Binding-site contacts:
Ligand atom N2 contacts residue MET351 of chain 1.I at 4.2 Å.
Ligand atom C5 contacts residue ASN364 of chain 1.I at 3.7 Å.
Ligand atom C8 contacts residue THR350 of chain 1.I at 3.8 Å.
Ligand atom C1 contacts residue ASN364 of chain 1.I at 1.4 Å.
Ligand atom C2 contacts residue ASN364 of chain 1.I at 2.4 Å.
Ligand atom C7 contacts residue MET351 of chain 1.I at 4.2 Å (hydrophobic).
Ligand atom C1 contacts residue THR366 of chain 1.I at 4.0 Å.
Ligand atom O7 contacts residue ASN364 of chain 1.I at 3.8 Å.
Ligand atom O5 contacts residue THR366 of chain 1.I at 4.0 Å.
Ligand atom N2 contacts residue ASN364 of chain 1.I at 2.9 Å (h-bond).
Ligand atom C8 contacts residue MET351 of chain 1.I at 3.3 Å (hydrophobic).
Ligand atom C5 contacts residue THR366 of chain 1.I at 3.9 Å.
Ligand atom C3 contacts residue ASN364 of chain 1.I at 3.8 Å.
Ligand atom O5 contacts residue ASN364 of chain 1.I at 2.4 Å (h-bond).
Ligand atom C4 contacts residue ASN364 of chain 1.I at 4.2 Å.
Ligand atom C7 contacts residue ASN364 of chain 1.I at 3.5 Å.
Ligand atom C8 contacts residue NAG1 of chain 1.ZB at 3.7 Å.

The small molecule below binds the protein below.
Small molecule (SMILES): CC(=O)N[C@H]1[C@H](O[C@H]2[C@H](O)[C@@H](NC(C)=O)CO[C@@H]2CO)O[C@H](CO)[C@@H](O)[C@@H]1O

Sequence of chain 1.I:
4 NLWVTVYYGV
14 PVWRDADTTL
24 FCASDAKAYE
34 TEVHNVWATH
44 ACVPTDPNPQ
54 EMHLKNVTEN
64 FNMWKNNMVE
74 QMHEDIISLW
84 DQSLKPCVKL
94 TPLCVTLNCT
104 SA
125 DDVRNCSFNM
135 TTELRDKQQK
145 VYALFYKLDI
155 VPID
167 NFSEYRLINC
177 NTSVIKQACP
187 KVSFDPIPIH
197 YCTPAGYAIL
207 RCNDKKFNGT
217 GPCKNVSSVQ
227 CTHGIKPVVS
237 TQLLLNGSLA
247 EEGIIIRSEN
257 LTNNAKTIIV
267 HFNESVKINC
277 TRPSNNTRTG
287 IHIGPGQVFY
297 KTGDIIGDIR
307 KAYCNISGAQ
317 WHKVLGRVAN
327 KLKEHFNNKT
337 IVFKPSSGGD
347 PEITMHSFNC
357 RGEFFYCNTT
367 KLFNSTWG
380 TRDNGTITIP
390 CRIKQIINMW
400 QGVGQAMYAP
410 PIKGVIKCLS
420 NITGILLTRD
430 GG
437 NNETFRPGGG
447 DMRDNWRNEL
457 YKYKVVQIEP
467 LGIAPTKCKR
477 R